This small molecule binds to this protein.
Small molecule (SMILES): C=C[C@@H]1C[C@]1(NC(=O)[C@@H]1C[C@@H](Oc2nc3cc(OC)ccc3nc2C)CN1C(=O)[C@@H](NC(=O)OC1CCCC1)C(C)(C)C)C(=O)NS(=O)(=O)C1(C)CC1

Binding-site contacts:
Ligand atom O40 contacts residue TYR77 of chain 1.A at 3.4 Å.
Ligand atom O43 contacts residue SER159 of chain 1.A at 3.4 Å (h-bond).
Ligand atom C06 contacts residue LEU156 of chain 1.A at 3.5 Å (hydrophobic).
Ligand atom C52 contacts residue ASP189 of chain 1.A at 3.6 Å.
Ligand atom N17 contacts residue ALA178 of chain 1.A at 2.9 Å (h-bond).
Ligand atom O46 contacts residue GLY158 of chain 1.A at 3.2 Å.
Ligand atom C08 contacts residue PHE175 of chain 1.A at 3.3 Å (hydrophobic).
Ligand atom C33 contacts residue ASP102 of chain 1.A at 3.5 Å.
Ligand atom C41 contacts residue SO41 of chain 1.D at 3.2 Å.
Ligand atom C53 contacts residue HIS78 of chain 1.A at 3.6 Å.
Ligand atom O46 contacts residue PHE64 of chain 1.A at 3.4 Å.
Ligand atom C37 contacts residue HIS78 of chain 1.A at 3.4 Å.
Ligand atom C49 contacts residue HIS78 of chain 1.A at 3.3 Å.
Ligand atom C50 contacts residue GLN62 of chain 1.A at 3.5 Å.
Ligand atom C51 contacts residue ARG144 of chain 1.A at 3.5 Å.
Ligand atom N44 contacts residue SER160 of chain 1.A at 3.4 Å (h-bond).
Ligand atom N10 contacts residue ARG176 of chain 1.A at 3.0 Å (salt-bridge).
Ligand atom O47 contacts residue GLY158 of chain 1.A at 3.0 Å (h-bond).
Ligand atom O46 contacts residue SER160 of chain 1.A at 2.9 Å (h-bond).
Ligand atom O15 contacts residue ALA177 of chain 1.A at 3.1 Å.
Ligand atom C11 contacts residue HIS78 of chain 1.A at 3.6 Å.
Ligand atom C34 contacts residue ASP102 of chain 1.A at 3.5 Å.
Ligand atom C13 contacts residue ARG176 of chain 1.A at 3.6 Å.
Ligand atom S45 contacts residue SER160 of chain 1.A at 3.5 Å (h-bond).
Ligand atom C18 contacts residue ALA178 of chain 1.A at 3.6 Å (hydrophobic).
Ligand atom C35 contacts residue VAL99 of chain 1.A at 3.4 Å (hydrophobic).
Ligand atom O20 contacts residue ALA178 of chain 1.A at 3.2 Å (h-bond).
Ligand atom C34 contacts residue VAL99 of chain 1.A at 3.4 Å (hydrophobic).
Ligand atom N10 contacts residue HIS78 of chain 1.A at 3.5 Å (h-bond).
Ligand atom C53 contacts residue GLN62 of chain 1.A at 3.5 Å.
Ligand atom C01 contacts residue ALA177 of chain 1.A at 3.6 Å (hydrophobic).
Ligand atom O43 contacts residue GLY158 of chain 1.A at 3.0 Å (h-bond).
Ligand atom O43 contacts residue LEU156 of chain 1.A at 3.5 Å (h-bond).
Ligand atom C03 contacts residue HIS78 of chain 1.A at 3.5 Å.
Ligand atom C42 contacts residue SER160 of chain 1.A at 3.5 Å.
Ligand atom N32 contacts residue ASP102 of chain 1.A at 3.5 Å (salt-bridge).
Ligand atom C25 contacts residue ALA178 of chain 1.A at 3.6 Å (hydrophobic).
Ligand atom N44 contacts residue HIS78 of chain 1.A at 3.1 Å (h-bond).
Ligand atom O15 contacts residue ALA178 of chain 1.A at 2.9 Å (h-bond).
Ligand atom O43 contacts residue SER160 of chain 1.A at 3.3 Å (h-bond).

Sequence of chain 1.A:
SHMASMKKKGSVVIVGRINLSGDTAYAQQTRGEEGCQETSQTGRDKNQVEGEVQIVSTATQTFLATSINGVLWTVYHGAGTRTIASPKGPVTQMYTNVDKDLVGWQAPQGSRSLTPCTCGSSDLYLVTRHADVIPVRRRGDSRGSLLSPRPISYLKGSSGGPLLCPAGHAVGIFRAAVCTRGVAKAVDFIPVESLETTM